Sequence of chain 4.A:
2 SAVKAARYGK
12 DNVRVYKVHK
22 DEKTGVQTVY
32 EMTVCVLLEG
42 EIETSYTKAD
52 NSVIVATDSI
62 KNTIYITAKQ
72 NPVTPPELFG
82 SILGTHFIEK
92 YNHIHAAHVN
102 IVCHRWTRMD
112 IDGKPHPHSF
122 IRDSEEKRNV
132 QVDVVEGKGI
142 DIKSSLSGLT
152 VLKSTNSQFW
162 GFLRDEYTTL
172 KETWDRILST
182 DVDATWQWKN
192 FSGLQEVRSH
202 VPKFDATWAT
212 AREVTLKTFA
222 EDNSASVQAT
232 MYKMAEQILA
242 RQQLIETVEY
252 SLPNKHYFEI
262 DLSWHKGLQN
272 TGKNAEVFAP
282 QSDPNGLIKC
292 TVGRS

This small molecule binds to this protein.
Small molecule (SMILES): O=c1[nH]c(=O)c2nn[nH]c2[nH]1

Binding-site contacts:
Ligand atom O6 contacts residue ILE55 of chain 4.A at 3.6 Å.
Ligand atom DN1 contacts residue GLN229 of chain 3.A at 2.0 Å.
Ligand atom C5 contacts residue THR58 of chain 4.A at 3.2 Å.
Ligand atom N8 contacts residue PHE160 of chain 3.A at 3.6 Å.
Ligand atom N8 contacts residue ASP59 of chain 4.A at 3.2 Å.
Ligand atom C2 contacts residue ARG177 of chain 3.A at 2.6 Å.
Ligand atom N1 contacts residue PHE160 of chain 3.A at 3.6 Å.
Ligand atom N8 contacts residue ALA57 of chain 4.A at 3.8 Å.
Ligand atom DN9 contacts residue ARG177 of chain 3.A at 3.0 Å.
Ligand atom C2 contacts residue PHE160 of chain 3.A at 3.7 Å (hydrophobic).
Ligand atom N3 contacts residue ARG177 of chain 3.A at 2.1 Å.
Ligand atom O2 contacts residue GLN229 of chain 3.A at 3.8 Å.
Ligand atom N1 contacts residue VAL228 of chain 3.A at 3.5 Å.
Ligand atom O2 contacts residue ARG177 of chain 3.A at 2.0 Å.
Ligand atom N7 contacts residue PHE160 of chain 3.A at 3.6 Å.
Ligand atom N9 contacts residue ASN255 of chain 3.A at 3.8 Å.
Ligand atom C4 contacts residue ARG177 of chain 3.A at 3.0 Å.
Ligand atom N8 contacts residue LEU171 of chain 3.A at 3.8 Å.
Ligand atom C4 contacts residue PHE160 of chain 3.A at 3.4 Å (hydrophobic).
Ligand atom N7 contacts residue ASP59 of chain 4.A at 3.6 Å.
Ligand atom N3 contacts residue ASN255 of chain 3.A at 3.1 Å.
Ligand atom DN9 contacts residue PHE160 of chain 3.A at 3.7 Å.
Ligand atom N8 contacts residue THR58 of chain 4.A at 2.7 Å.
Ligand atom C5 contacts residue PHE160 of chain 3.A at 3.4 Å (hydrophobic).
Ligand atom C6 contacts residue GLN229 of chain 3.A at 2.9 Å.
Ligand atom N9 contacts residue ARG177 of chain 3.A at 3.3 Å.
Ligand atom C4 contacts residue ASN255 of chain 3.A at 3.4 Å.
Ligand atom C2 contacts residue VAL228 of chain 3.A at 3.1 Å (hydrophobic).
Ligand atom O2 contacts residue SER227 of chain 3.A at 3.5 Å.
Ligand atom O2 contacts residue VAL228 of chain 3.A at 2.0 Å.
Ligand atom N1 contacts residue GLN229 of chain 3.A at 2.9 Å (h-bond).
Ligand atom DN9 contacts residue LEU171 of chain 3.A at 3.6 Å.
Ligand atom C6 contacts residue PHE160 of chain 3.A at 3.5 Å (hydrophobic).
Ligand atom C2 contacts residue ASN255 of chain 3.A at 3.6 Å.
Ligand atom O6 contacts residue GLN229 of chain 3.A at 2.0 Å.
Ligand atom N3 contacts residue PHE160 of chain 3.A at 3.7 Å.
Ligand atom N7 contacts residue ALA57 of chain 4.A at 3.6 Å.
Ligand atom DN1 contacts residue VAL228 of chain 3.A at 3.2 Å.
Ligand atom N7 contacts residue THR58 of chain 4.A at 2.0 Å.
Ligand atom N9 contacts residue PHE160 of chain 3.A at 3.5 Å.

Sequence of chain 3.A:
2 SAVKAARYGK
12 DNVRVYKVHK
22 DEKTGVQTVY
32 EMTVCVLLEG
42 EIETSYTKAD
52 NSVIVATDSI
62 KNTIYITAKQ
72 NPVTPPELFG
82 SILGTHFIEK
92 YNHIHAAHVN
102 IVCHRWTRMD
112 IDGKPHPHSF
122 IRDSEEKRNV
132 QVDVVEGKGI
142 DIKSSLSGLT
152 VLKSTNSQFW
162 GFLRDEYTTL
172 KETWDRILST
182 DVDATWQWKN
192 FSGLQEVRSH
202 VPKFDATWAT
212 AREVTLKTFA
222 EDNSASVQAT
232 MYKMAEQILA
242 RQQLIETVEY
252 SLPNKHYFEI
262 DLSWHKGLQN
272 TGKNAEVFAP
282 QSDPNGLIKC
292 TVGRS